This protein binds this small molecule.
Small molecule (SMILES): OC[C@@H](O)C(O)[C@@H](O)CO

Sequence of chain 4.A:
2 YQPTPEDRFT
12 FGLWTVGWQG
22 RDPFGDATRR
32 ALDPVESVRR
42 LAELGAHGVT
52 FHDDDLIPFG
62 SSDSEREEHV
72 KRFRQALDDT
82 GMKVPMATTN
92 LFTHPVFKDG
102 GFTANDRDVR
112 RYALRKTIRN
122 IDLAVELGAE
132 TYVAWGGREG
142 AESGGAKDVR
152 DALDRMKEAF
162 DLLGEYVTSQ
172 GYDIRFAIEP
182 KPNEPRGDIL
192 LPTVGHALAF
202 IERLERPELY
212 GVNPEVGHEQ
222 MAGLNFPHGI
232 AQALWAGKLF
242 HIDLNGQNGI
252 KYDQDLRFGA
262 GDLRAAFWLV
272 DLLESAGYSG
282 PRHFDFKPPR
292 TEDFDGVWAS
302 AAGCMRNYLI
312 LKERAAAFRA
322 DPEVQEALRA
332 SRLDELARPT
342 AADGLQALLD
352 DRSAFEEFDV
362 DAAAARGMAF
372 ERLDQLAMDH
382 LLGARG

Binding-site contacts:
Ligand atom O1 contacts residue ASP254 of chain 2.A at 4.1 Å.
Ligand atom O2 contacts residue ASP286 of chain 2.A at 2.9 Å (salt-bridge).
Ligand atom O1 contacts residue LYS182 of chain 2.A at 3.0 Å (salt-bridge).
Ligand atom O4 contacts residue ASP244 of chain 2.A at 3.4 Å (salt-bridge).
Ligand atom C2 contacts residue HIS219 of chain 2.A at 3.7 Å.
Ligand atom O1 contacts residue PHE25 of chain 4.A at 3.7 Å.
Ligand atom O2 contacts residue GLU216 of chain 2.A at 3.0 Å (salt-bridge).
Ligand atom O4 contacts residue MG1 of chain 2.D at 2.2 Å.
Ligand atom C4 contacts residue TRP136 of chain 2.A at 3.9 Å (hydrophobic).
Ligand atom C2 contacts residue ASP286 of chain 2.A at 3.8 Å.
Ligand atom O4 contacts residue GLU180 of chain 2.A at 2.5 Å (salt-bridge).
Ligand atom O2 contacts residue GLU180 of chain 2.A at 2.9 Å (salt-bridge).
Ligand atom O5 contacts residue TRP136 of chain 2.A at 3.5 Å.
Ligand atom O2 contacts residue HIS219 of chain 2.A at 3.3 Å.
Ligand atom O5 contacts residue PHE93 of chain 2.A at 3.8 Å.
Ligand atom O1 contacts residue HIS219 of chain 2.A at 3.1 Å (h-bond).
Ligand atom C2 contacts residue GLU180 of chain 2.A at 3.5 Å.
Ligand atom C4 contacts residue GLU180 of chain 2.A at 3.2 Å.
Ligand atom C3 contacts residue GLU180 of chain 2.A at 4.1 Å.
Ligand atom C4 contacts residue MG1 of chain 2.D at 3.4 Å.
Ligand atom O2 contacts residue MG1 of chain 2.D at 2.2 Å.
Ligand atom C1 contacts residue PHE25 of chain 4.A at 3.6 Å (hydrophobic).
Ligand atom C5 contacts residue HIS53 of chain 2.A at 3.2 Å.
Ligand atom O2 contacts residue MG1 of chain 2.C at 4.0 Å.
Ligand atom C3 contacts residue TRP136 of chain 2.A at 3.7 Å (hydrophobic).
Ligand atom C2 contacts residue MG1 of chain 2.D at 3.3 Å.
Ligand atom O3 contacts residue ASP286 of chain 2.A at 2.8 Å (salt-bridge).
Ligand atom O1 contacts residue TRP136 of chain 2.A at 3.5 Å.
Ligand atom O3 contacts residue MG1 of chain 2.D at 3.6 Å.
Ligand atom O5 contacts residue HIS53 of chain 2.A at 2.8 Å (h-bond).
Ligand atom C1 contacts residue MG1 of chain 2.C at 3.6 Å.
Ligand atom O3 contacts residue TRP15 of chain 2.A at 3.5 Å (h-bond).
Ligand atom C4 contacts residue ASP286 of chain 2.A at 3.9 Å.
Ligand atom O4 contacts residue ASP286 of chain 2.A at 3.0 Å (salt-bridge).
Ligand atom C1 contacts residue HIS219 of chain 2.A at 4.1 Å.
Ligand atom C2 contacts residue TRP136 of chain 2.A at 3.8 Å (hydrophobic).
Ligand atom O1 contacts residue MG1 of chain 2.C at 2.8 Å.
Ligand atom C3 contacts residue ASP286 of chain 2.A at 3.7 Å.
Ligand atom C1 contacts residue TRP136 of chain 2.A at 3.9 Å (hydrophobic).
Ligand atom C3 contacts residue MG1 of chain 2.D at 3.6 Å.

Sequence of chain 2.A:
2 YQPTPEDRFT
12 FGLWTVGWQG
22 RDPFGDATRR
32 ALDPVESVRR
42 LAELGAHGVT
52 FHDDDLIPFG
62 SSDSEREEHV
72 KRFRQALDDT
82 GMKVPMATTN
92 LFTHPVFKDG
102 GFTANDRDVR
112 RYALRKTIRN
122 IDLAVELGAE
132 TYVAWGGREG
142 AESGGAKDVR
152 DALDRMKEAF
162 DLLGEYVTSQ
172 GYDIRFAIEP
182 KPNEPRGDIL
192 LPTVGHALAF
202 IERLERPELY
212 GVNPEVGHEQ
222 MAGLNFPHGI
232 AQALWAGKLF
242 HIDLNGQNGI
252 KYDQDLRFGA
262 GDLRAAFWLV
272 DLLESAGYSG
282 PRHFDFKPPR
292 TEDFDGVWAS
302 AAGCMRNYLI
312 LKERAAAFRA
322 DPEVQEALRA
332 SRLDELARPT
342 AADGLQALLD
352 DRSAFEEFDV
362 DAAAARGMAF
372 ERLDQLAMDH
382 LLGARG